The protein below binds the small molecule below.
Small molecule (SMILES): Nc1nc(Nc2ccc(S(N)(=O)=O)cc2)nn1C(=O)Nc1ccc(-c2nc(C(=O)O)co2)cc1

Binding-site contacts:
Ligand atom N5 contacts residue LEU44 of chain 1.A at 3.5 Å.
Ligand atom N contacts residue GLU92 of chain 1.A at 3.0 Å (salt-bridge).
Ligand atom C7 contacts residue VAL94 of chain 1.A at 3.2 Å (hydrophobic).
Ligand atom C2 contacts residue GLY97 of chain 1.A at 3.4 Å.
Ligand atom C18 contacts residue LYS142 of chain 1.A at 3.5 Å.
Ligand atom N1 contacts residue VAL94 of chain 1.A at 3.0 Å (h-bond).
Ligand atom N contacts residue LEU44 of chain 1.A at 3.6 Å.
Ligand atom O5 contacts residue ASN143 of chain 1.A at 2.8 Å (h-bond).
Ligand atom N1 contacts residue GLU92 of chain 1.A at 3.8 Å.
Ligand atom O5 contacts residue LYS142 of chain 1.A at 3.5 Å.
Ligand atom C8 contacts residue LEU145 of chain 1.A at 3.5 Å (hydrophobic).
Ligand atom O3 contacts residue THR20 of chain 1.A at 2.9 Å (h-bond).
Ligand atom C6 contacts residue LYS95 of chain 1.A at 3.7 Å.
Ligand atom N contacts residue GLN91 of chain 1.A at 2.6 Å (h-bond).
Ligand atom C17 contacts residue LYS142 of chain 1.A at 3.2 Å.
Ligand atom C7 contacts residue LYS95 of chain 1.A at 3.5 Å.
Ligand atom N2 contacts residue VAL94 of chain 1.A at 2.9 Å (h-bond).
Ligand atom C contacts residue LEU44 of chain 1.A at 3.4 Å (hydrophobic).
Ligand atom N5 contacts residue LEU145 of chain 1.A at 3.7 Å.
Ligand atom C contacts residue GLU92 of chain 1.A at 3.7 Å.
Ligand atom O4 contacts residue ARG180 of chain 1.A at 3.5 Å (salt-bridge).
Ligand atom N2 contacts residue PHE93 of chain 1.A at 3.5 Å.
Ligand atom C3 contacts residue GLY97 of chain 1.A at 3.6 Å.
Ligand atom C10 contacts residue LYS46 of chain 1.A at 3.7 Å.
Ligand atom C15 contacts residue THR20 of chain 1.A at 3.3 Å.
Ligand atom O2 contacts residue LYS46 of chain 1.A at 3.0 Å (salt-bridge).
Ligand atom C7 contacts residue PHE93 of chain 1.A at 3.6 Å (hydrophobic).
Ligand atom C7 contacts residue GLY97 of chain 1.A at 3.4 Å.
Ligand atom C18 contacts residue SER98 of chain 1.A at 3.5 Å.
Ligand atom C3 contacts residue LEU16 of chain 1.A at 3.7 Å (hydrophobic).
Ligand atom C13 contacts residue ASN143 of chain 1.A at 3.3 Å.
Ligand atom C17 contacts residue ASN143 of chain 1.A at 3.2 Å.
Ligand atom N3 contacts residue LEU16 of chain 1.A at 3.4 Å.
Ligand atom C12 contacts residue ASN143 of chain 1.A at 3.6 Å.
Ligand atom C16 contacts residue ASN143 of chain 1.A at 3.5 Å.
Ligand atom O4 contacts residue THR20 of chain 1.A at 2.7 Å (h-bond).
Ligand atom O2 contacts residue GLN91 of chain 1.A at 2.8 Å (h-bond).
Ligand atom C1 contacts residue VAL94 of chain 1.A at 3.6 Å (hydrophobic).
Ligand atom O2 contacts residue LEU145 of chain 1.A at 3.6 Å.
Ligand atom C2 contacts residue VAL94 of chain 1.A at 3.5 Å (hydrophobic).

Sequence of chain 1.A:
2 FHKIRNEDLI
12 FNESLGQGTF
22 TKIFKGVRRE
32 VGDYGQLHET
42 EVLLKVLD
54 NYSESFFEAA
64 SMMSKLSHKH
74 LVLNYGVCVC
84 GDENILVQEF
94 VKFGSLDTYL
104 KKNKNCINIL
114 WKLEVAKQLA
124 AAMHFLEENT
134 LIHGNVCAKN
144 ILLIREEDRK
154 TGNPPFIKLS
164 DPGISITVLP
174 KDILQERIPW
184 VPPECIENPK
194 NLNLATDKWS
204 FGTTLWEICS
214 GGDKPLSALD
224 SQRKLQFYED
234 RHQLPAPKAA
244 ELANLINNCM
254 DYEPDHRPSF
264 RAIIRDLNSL